Sequence of chain 1.E:
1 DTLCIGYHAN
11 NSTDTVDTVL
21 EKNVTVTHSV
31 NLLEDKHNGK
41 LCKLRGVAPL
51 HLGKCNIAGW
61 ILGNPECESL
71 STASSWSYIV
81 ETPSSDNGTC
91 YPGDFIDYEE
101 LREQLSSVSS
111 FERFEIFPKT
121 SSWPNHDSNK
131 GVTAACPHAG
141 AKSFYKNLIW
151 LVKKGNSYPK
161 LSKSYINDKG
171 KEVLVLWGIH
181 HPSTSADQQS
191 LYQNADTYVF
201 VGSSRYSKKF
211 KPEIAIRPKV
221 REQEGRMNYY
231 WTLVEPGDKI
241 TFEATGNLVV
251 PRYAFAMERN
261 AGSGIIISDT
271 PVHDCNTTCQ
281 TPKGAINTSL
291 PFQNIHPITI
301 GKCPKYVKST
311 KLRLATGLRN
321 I

Binding-site contacts:
Ligand atom C7 contacts residue PRO137 of chain 1.E at 4.3 Å (hydrophobic).
Ligand atom C1 contacts residue ASN87 of chain 1.E at 1.4 Å.
Ligand atom C8 contacts residue CYS136 of chain 1.E at 4.2 Å (hydrophobic).
Ligand atom C3 contacts residue ASN87 of chain 1.E at 3.6 Å.
Ligand atom C7 contacts residue ASN64 of chain 1.E at 4.0 Å.
Ligand atom C4 contacts residue ARG221 of chain 1.E at 3.9 Å.
Ligand atom C4 contacts residue ASN87 of chain 1.E at 4.0 Å.
Ligand atom N2 contacts residue ASN87 of chain 1.E at 2.6 Å (h-bond).
Ligand atom C8 contacts residue PRO137 of chain 1.E at 3.7 Å (hydrophobic).
Ligand atom O7 contacts residue ALA135 of chain 1.E at 4.0 Å.
Ligand atom O7 contacts residue ASN64 of chain 1.E at 3.7 Å.
Ligand atom O5 contacts residue ASP86 of chain 1.E at 4.4 Å.
Ligand atom O5 contacts residue ASN87 of chain 1.E at 2.4 Å (h-bond).
Ligand atom C8 contacts residue GLU66 of chain 1.E at 3.6 Å.
Ligand atom C8 contacts residue CYS90 of chain 1.E at 4.2 Å (hydrophobic).
Ligand atom C7 contacts residue ASN87 of chain 1.E at 3.3 Å.
Ligand atom N2 contacts residue GLU66 of chain 1.E at 3.7 Å.
Ligand atom C2 contacts residue ARG221 of chain 1.E at 3.4 Å.
Ligand atom C8 contacts residue ASN64 of chain 1.E at 3.3 Å.
Ligand atom C8 contacts residue ALA135 of chain 1.E at 4.5 Å (hydrophobic).
Ligand atom N2 contacts residue ARG221 of chain 1.E at 4.0 Å.
Ligand atom C7 contacts residue ARG221 of chain 1.E at 3.7 Å.
Ligand atom C5 contacts residue ASN87 of chain 1.E at 3.6 Å.
Ligand atom O6 contacts residue ASP86 of chain 1.E at 3.6 Å.
Ligand atom O7 contacts residue ARG221 of chain 1.E at 2.9 Å (salt-bridge).
Ligand atom O7 contacts residue CYS90 of chain 1.E at 3.2 Å.
Ligand atom O5 contacts residue ARG221 of chain 1.E at 4.4 Å.
Ligand atom C8 contacts residue ASN87 of chain 1.E at 4.4 Å.
Ligand atom C7 contacts residue CYS90 of chain 1.E at 4.1 Å (hydrophobic).
Ligand atom C2 contacts residue ASN87 of chain 1.E at 2.1 Å.
Ligand atom O7 contacts residue ASN87 of chain 1.E at 3.5 Å (h-bond).
Ligand atom C3 contacts residue ARG221 of chain 1.E at 3.4 Å.
Ligand atom C7 contacts residue GLU66 of chain 1.E at 4.1 Å.
Ligand atom O3 contacts residue ARG221 of chain 1.E at 2.7 Å (salt-bridge).

A small-molecule ligand and the protein it binds are described below.
Small molecule (SMILES): CC(=O)N[C@H]1[C@H](O[C@H]2[C@H](O)[C@@H](NC(C)=O)CO[C@@H]2CO)O[C@H](CO)[C@@H](O)[C@@H]1O